Binding-site contacts:
Ligand atom C29 contacts residue SER194 of chain 41.A at 3.5 Å.
Ligand atom C04 contacts residue TYR193 of chain 41.A at 3.8 Å (hydrophobic).
Ligand atom F26 contacts residue ALA169 of chain 41.A at 2.5 Å.
Ligand atom N20 contacts residue PHE147 of chain 41.A at 3.4 Å.
Ligand atom C07 contacts residue TYR193 of chain 41.A at 3.6 Å (hydrophobic).
Ligand atom F24 contacts residue ILE182 of chain 41.A at 3.6 Å.
Ligand atom C13 contacts residue ILE119 of chain 41.A at 3.4 Å (hydrophobic).
Ligand atom F26 contacts residue PHE147 of chain 41.A at 2.6 Å.
Ligand atom C05 contacts residue TYR193 of chain 41.A at 3.3 Å (hydrophobic).
Ligand atom O01 contacts residue PHE115 of chain 41.A at 3.5 Å.
Ligand atom O23 contacts residue LEU220 of chain 41.A at 3.2 Å.
Ligand atom F26 contacts residue ALA145 of chain 41.A at 2.9 Å.
Ligand atom F25 contacts residue VAL171 of chain 41.A at 3.1 Å.
Ligand atom C29 contacts residue TYR193 of chain 41.A at 3.5 Å (hydrophobic).
Ligand atom C12 contacts residue ILE119 of chain 41.A at 3.4 Å (hydrophobic).
Ligand atom O10 contacts residue ILE95 of chain 41.A at 3.3 Å.
Ligand atom N20 contacts residue ILE182 of chain 41.A at 3.3 Å.
Ligand atom C30 contacts residue TYR193 of chain 41.A at 3.8 Å (hydrophobic).
Ligand atom C22 contacts residue ALA169 of chain 41.A at 3.5 Å (hydrophobic).
Ligand atom C14 contacts residue ILE119 of chain 41.A at 3.6 Å (hydrophobic).
Ligand atom C22 contacts residue ALA145 of chain 41.A at 3.6 Å (hydrophobic).
Ligand atom N20 contacts residue ILE184 of chain 41.A at 3.8 Å.
Ligand atom C29 contacts residue VAL195 of chain 41.A at 3.4 Å (hydrophobic).
Ligand atom F25 contacts residue ALA145 of chain 41.A at 3.0 Å.
Ligand atom C30 contacts residue PHE115 of chain 41.A at 3.6 Å (hydrophobic).
Ligand atom C16 contacts residue ILE184 of chain 41.A at 3.2 Å (hydrophobic).
Ligand atom N02 contacts residue PHE115 of chain 41.A at 3.6 Å.
Ligand atom F26 contacts residue MET146 of chain 41.A at 3.2 Å.
Ligand atom C08 contacts residue MET241 of chain 41.A at 3.6 Å (hydrophobic).
Ligand atom C08 contacts residue ALA117 of chain 41.A at 3.8 Å (hydrophobic).
Ligand atom C17 contacts residue ILE184 of chain 41.A at 3.4 Å (hydrophobic).
Ligand atom O01 contacts residue THR97 of chain 41.A at 3.6 Å.
Ligand atom F24 contacts residue ALA169 of chain 41.A at 3.3 Å.
Ligand atom C21 contacts residue ILE182 of chain 41.A at 3.4 Å (hydrophobic).
Ligand atom C22 contacts residue PHE147 of chain 41.A at 3.8 Å (hydrophobic).
Ligand atom C06 contacts residue TYR193 of chain 41.A at 3.8 Å (hydrophobic).
Ligand atom N02 contacts residue THR97 of chain 41.A at 3.4 Å.
Ligand atom C21 contacts residue PHE147 of chain 41.A at 3.8 Å (hydrophobic).
Ligand atom N19 contacts residue LEU220 of chain 41.A at 3.1 Å.
Ligand atom N28 contacts residue TYR193 of chain 41.A at 3.4 Å.

Sequence of chain 41.A:
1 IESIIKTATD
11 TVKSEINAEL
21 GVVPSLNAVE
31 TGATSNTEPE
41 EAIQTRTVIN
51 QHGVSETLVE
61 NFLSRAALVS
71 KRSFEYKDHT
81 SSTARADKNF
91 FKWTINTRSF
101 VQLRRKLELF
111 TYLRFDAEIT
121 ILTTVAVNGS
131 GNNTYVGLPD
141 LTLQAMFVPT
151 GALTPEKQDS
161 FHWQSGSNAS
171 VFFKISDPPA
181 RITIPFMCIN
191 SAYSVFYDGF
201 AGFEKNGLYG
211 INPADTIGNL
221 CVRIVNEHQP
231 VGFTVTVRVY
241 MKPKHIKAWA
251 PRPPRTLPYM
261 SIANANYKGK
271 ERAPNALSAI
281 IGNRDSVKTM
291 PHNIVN

Sequence of chain 41.B:
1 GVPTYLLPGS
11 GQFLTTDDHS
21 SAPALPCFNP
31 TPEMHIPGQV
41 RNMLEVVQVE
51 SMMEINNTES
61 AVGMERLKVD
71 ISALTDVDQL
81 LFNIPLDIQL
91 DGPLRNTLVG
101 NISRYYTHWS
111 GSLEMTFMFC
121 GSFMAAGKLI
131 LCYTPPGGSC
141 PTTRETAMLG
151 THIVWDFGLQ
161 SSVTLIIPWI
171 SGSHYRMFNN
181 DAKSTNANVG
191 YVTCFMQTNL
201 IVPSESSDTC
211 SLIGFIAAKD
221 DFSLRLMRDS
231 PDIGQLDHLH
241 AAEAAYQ

The small molecule below binds the protein below.
Small molecule (SMILES): Cc1cc(-c2noc(C(F)(F)F)n2)ccc1OCCCc1cc(C(=O)N(C)C)no1